Sequence of chain 42.A:
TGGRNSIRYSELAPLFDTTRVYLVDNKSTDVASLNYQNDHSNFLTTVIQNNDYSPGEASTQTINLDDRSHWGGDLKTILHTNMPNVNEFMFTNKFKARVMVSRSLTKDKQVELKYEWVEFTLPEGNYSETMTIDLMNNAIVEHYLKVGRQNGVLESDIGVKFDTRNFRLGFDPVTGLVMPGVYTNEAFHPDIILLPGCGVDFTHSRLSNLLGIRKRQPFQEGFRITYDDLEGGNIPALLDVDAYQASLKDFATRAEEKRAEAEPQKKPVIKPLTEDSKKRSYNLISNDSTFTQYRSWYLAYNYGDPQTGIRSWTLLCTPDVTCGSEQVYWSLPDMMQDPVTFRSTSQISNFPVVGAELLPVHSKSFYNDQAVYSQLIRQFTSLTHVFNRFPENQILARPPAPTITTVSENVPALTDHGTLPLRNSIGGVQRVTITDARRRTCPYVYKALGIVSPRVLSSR

Binding-site contacts:
Ligand atom C2 contacts residue TRP374 of chain 42.A at 4.0 Å (hydrophobic).
Ligand atom S1 contacts residue TRP374 of chain 42.A at 4.4 Å.
Ligand atom C1 contacts residue ARG224 of chain 42.A at 4.1 Å.
Ligand atom S1 contacts residue GLY222 of chain 42.A at 3.8 Å.
Ligand atom O2S contacts residue GLY222 of chain 42.A at 3.4 Å (h-bond).
Ligand atom C3 contacts residue ASP229 of chain 42.A at 4.4 Å.
Ligand atom C2 contacts residue ARG224 of chain 42.A at 4.0 Å.
Ligand atom O1S contacts residue GLY222 of chain 42.A at 3.0 Å (h-bond).
Ligand atom S1 contacts residue LYS215 of chain 42.A at 4.1 Å.
Ligand atom O1S contacts residue ARG224 of chain 42.A at 2.9 Å (salt-bridge).
Ligand atom O1S contacts residue PHE223 of chain 42.A at 3.2 Å.
Ligand atom C3 contacts residue TRP374 of chain 42.A at 4.0 Å (hydrophobic).
Ligand atom O1S contacts residue TRP374 of chain 42.A at 4.0 Å.
Ligand atom S1 contacts residue ARG224 of chain 42.A at 4.0 Å.
Ligand atom O3S contacts residue ARG224 of chain 42.A at 3.8 Å.
Ligand atom O2S contacts residue LYS215 of chain 42.A at 3.1 Å (salt-bridge).
Ligand atom N1 contacts residue TRP374 of chain 42.A at 3.5 Å.
Ligand atom C1 contacts residue TRP374 of chain 42.A at 3.3 Å (hydrophobic).
Ligand atom O1S contacts residue LYS215 of chain 42.A at 3.9 Å.

This protein binds this small molecule.
Small molecule (SMILES): CCCCCCCCCCCC[N+](C)(C)CCCS(=O)(=O)O